This small molecule binds to this protein.
Small molecule (SMILES): CC(=O)N[C@@H]1[C@@H](O)[C@H](O)[C@@H](CO)O[C@H]1O

Binding-site contacts:
Ligand atom C8 contacts residue ASN49 of chain 1.B at 4.4 Å.
Ligand atom N2 contacts residue ASN49 of chain 1.B at 2.9 Å (h-bond).
Ligand atom C5 contacts residue ASN49 of chain 1.B at 3.6 Å.
Ligand atom C7 contacts residue PRO48 of chain 1.B at 4.4 Å (hydrophobic).
Ligand atom C1 contacts residue ASN49 of chain 1.B at 1.4 Å.
Ligand atom O5 contacts residue ASN49 of chain 1.B at 2.4 Å (h-bond).
Ligand atom C2 contacts residue ASN49 of chain 1.B at 2.5 Å.
Ligand atom O7 contacts residue ASN49 of chain 1.B at 3.1 Å (h-bond).
Ligand atom C8 contacts residue PRO48 of chain 1.B at 4.2 Å (hydrophobic).
Ligand atom C4 contacts residue ASN49 of chain 1.B at 4.3 Å.
Ligand atom O7 contacts residue PRO48 of chain 1.B at 3.6 Å.
Ligand atom C3 contacts residue ASN49 of chain 1.B at 3.8 Å.
Ligand atom C7 contacts residue ASN49 of chain 1.B at 3.3 Å.

Sequence of chain 1.B:
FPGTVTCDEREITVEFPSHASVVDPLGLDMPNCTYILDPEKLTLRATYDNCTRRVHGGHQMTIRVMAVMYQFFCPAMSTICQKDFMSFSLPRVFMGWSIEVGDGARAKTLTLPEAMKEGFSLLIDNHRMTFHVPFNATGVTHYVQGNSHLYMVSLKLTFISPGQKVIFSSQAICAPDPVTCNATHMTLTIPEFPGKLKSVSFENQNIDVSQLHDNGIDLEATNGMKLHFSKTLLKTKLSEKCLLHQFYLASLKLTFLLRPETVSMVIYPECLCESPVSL